This protein binds this small molecule.
Small molecule (SMILES): N[C@@H](CCC(=O)O)C(=O)O

Binding-site contacts:
Ligand atom C contacts residue GLU738 of chain 1.B at 3.5 Å.
Ligand atom OE1 contacts residue MET737 of chain 1.B at 4.2 Å.
Ligand atom O contacts residue ALA518 of chain 1.B at 3.3 Å.
Ligand atom OXT contacts residue ALA518 of chain 1.B at 4.0 Å.
Ligand atom CG contacts residue ASN721 of chain 1.B at 3.3 Å.
Ligand atom OE1 contacts residue LEU736 of chain 1.B at 4.3 Å.
Ligand atom C contacts residue TYR488 of chain 1.B at 3.8 Å (hydrophobic).
Ligand atom OE2 contacts residue THR690 of chain 1.B at 4.2 Å.
Ligand atom CB contacts residue ASN721 of chain 1.B at 4.5 Å.
Ligand atom O contacts residue GLU738 of chain 1.B at 2.8 Å (salt-bridge).
Ligand atom C contacts residue ARG523 of chain 1.B at 4.4 Å.
Ligand atom CB contacts residue TYR488 of chain 1.B at 3.3 Å (hydrophobic).
Ligand atom CA contacts residue PRO516 of chain 1.B at 3.5 Å (hydrophobic).
Ligand atom OE1 contacts residue ASN721 of chain 1.B at 3.1 Å (h-bond).
Ligand atom CG contacts residue TYR488 of chain 1.B at 4.1 Å (hydrophobic).
Ligand atom N contacts residue ASN721 of chain 1.B at 4.0 Å.
Ligand atom OXT contacts residue ARG523 of chain 1.B at 3.6 Å (salt-bridge).
Ligand atom N contacts residue PRO516 of chain 1.B at 2.9 Å (h-bond).
Ligand atom CA contacts residue TYR488 of chain 1.B at 4.0 Å (hydrophobic).
Ligand atom OXT contacts residue LEU517 of chain 1.B at 3.3 Å.
Ligand atom C contacts residue ALA518 of chain 1.B at 4.2 Å (hydrophobic).
Ligand atom OXT contacts residue PRO516 of chain 1.B at 2.9 Å (h-bond).
Ligand atom CB contacts residue GLU738 of chain 1.B at 4.0 Å.
Ligand atom OXT contacts residue TYR488 of chain 1.B at 3.1 Å.
Ligand atom C contacts residue LEU517 of chain 1.B at 3.7 Å (hydrophobic).
Ligand atom OE1 contacts residue GLU738 of chain 1.B at 4.0 Å.
Ligand atom CD contacts residue GLU738 of chain 1.B at 4.0 Å.
Ligand atom O contacts residue ARG523 of chain 1.B at 4.5 Å.
Ligand atom OE2 contacts residue GLU738 of chain 1.B at 3.3 Å.
Ligand atom CA contacts residue GLU738 of chain 1.B at 3.4 Å.
Ligand atom C contacts residue PRO516 of chain 1.B at 3.1 Å (hydrophobic).
Ligand atom OE2 contacts residue ILE538 of chain 1.B at 3.9 Å.
Ligand atom CD contacts residue ASN721 of chain 1.B at 3.6 Å.
Ligand atom O contacts residue PRO516 of chain 1.B at 3.7 Å.
Ligand atom N contacts residue TYR488 of chain 1.B at 4.0 Å.
Ligand atom O contacts residue LEU517 of chain 1.B at 3.5 Å.

Sequence of chain 1.B:
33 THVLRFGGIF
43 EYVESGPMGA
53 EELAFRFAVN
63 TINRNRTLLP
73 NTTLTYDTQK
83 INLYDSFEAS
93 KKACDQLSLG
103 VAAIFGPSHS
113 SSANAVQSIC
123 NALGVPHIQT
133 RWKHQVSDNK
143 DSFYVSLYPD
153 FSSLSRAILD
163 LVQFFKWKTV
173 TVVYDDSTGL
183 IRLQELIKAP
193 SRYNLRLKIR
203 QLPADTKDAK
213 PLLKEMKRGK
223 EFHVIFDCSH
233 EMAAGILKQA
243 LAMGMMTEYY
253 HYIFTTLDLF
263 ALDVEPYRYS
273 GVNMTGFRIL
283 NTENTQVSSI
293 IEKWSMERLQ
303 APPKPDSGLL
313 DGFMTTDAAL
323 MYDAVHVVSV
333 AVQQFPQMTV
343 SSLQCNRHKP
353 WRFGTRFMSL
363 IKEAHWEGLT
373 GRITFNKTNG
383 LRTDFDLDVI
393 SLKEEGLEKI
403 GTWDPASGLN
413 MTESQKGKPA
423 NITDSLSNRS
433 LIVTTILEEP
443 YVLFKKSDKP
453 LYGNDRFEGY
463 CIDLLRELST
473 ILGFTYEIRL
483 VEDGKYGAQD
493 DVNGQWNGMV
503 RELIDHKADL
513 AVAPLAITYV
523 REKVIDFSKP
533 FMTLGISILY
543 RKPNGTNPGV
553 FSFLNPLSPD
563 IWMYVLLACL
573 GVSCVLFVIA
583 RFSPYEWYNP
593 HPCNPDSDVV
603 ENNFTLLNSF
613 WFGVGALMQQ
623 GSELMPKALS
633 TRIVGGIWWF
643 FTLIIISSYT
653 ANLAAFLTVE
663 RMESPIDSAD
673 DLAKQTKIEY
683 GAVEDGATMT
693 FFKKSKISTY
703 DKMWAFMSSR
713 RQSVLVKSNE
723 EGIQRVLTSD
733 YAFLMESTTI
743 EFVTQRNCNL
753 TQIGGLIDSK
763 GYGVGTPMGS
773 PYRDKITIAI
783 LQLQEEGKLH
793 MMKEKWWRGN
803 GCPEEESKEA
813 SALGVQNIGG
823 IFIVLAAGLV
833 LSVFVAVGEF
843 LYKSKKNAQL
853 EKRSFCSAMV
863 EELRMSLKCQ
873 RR